Sequence of chain 1.C:
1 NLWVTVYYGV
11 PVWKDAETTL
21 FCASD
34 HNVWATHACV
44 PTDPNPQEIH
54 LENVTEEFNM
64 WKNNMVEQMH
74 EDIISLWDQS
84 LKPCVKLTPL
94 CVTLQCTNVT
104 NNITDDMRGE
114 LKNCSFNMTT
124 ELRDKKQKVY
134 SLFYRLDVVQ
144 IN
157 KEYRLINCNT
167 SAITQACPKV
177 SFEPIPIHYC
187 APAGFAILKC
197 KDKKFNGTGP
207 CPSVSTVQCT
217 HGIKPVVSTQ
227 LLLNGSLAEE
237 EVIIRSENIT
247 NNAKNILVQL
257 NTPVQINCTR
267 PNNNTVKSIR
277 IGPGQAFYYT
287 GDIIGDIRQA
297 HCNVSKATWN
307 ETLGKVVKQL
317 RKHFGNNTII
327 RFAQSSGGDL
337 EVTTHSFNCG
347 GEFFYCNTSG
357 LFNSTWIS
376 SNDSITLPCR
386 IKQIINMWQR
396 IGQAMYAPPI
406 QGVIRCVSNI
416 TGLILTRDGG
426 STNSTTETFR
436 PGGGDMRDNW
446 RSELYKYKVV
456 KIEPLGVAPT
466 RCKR

Binding-site contacts:
Ligand atom C1 contacts residue ASN247 of chain 1.C at 4.3 Å.
Ligand atom O5 contacts residue THR246 of chain 1.C at 3.6 Å (h-bond).
Ligand atom O5 contacts residue ASN244 of chain 1.C at 2.4 Å (h-bond).
Ligand atom O5 contacts residue ASN247 of chain 1.C at 3.6 Å.
Ligand atom C5 contacts residue THR246 of chain 1.C at 3.7 Å.
Ligand atom C2 contacts residue ASN244 of chain 1.C at 2.5 Å.
Ligand atom C1 contacts residue THR246 of chain 1.C at 3.7 Å.
Ligand atom C1 contacts residue ASN244 of chain 1.C at 1.5 Å.
Ligand atom C7 contacts residue ASN244 of chain 1.C at 3.7 Å.
Ligand atom O7 contacts residue ASN244 of chain 1.C at 4.1 Å.
Ligand atom N2 contacts residue ASN244 of chain 1.C at 3.0 Å (h-bond).
Ligand atom C4 contacts residue ASN244 of chain 1.C at 4.4 Å.
Ligand atom C6 contacts residue THR246 of chain 1.C at 4.1 Å.
Ligand atom O6 contacts residue ASN247 of chain 1.C at 4.3 Å.
Ligand atom C3 contacts residue ASN244 of chain 1.C at 3.9 Å.
Ligand atom C5 contacts residue ASN244 of chain 1.C at 3.8 Å.

The small molecule below binds the protein below.
Small molecule (SMILES): CC(=O)N[C@H]1[C@H](O[C@H]2[C@H](O)[C@@H](NC(C)=O)CO[C@@H]2CO)O[C@H](CO)[C@@H](O)[C@@H]1O